The small molecule below binds the protein below.
Small molecule (SMILES): CC(=O)N[C@H]1[C@H](O[C@H]2[C@H](O)[C@@H](NC(C)=O)CO[C@@H]2CO)O[C@H](CO)[C@@H](O)[C@@H]1O

Sequence of chain 25.C:
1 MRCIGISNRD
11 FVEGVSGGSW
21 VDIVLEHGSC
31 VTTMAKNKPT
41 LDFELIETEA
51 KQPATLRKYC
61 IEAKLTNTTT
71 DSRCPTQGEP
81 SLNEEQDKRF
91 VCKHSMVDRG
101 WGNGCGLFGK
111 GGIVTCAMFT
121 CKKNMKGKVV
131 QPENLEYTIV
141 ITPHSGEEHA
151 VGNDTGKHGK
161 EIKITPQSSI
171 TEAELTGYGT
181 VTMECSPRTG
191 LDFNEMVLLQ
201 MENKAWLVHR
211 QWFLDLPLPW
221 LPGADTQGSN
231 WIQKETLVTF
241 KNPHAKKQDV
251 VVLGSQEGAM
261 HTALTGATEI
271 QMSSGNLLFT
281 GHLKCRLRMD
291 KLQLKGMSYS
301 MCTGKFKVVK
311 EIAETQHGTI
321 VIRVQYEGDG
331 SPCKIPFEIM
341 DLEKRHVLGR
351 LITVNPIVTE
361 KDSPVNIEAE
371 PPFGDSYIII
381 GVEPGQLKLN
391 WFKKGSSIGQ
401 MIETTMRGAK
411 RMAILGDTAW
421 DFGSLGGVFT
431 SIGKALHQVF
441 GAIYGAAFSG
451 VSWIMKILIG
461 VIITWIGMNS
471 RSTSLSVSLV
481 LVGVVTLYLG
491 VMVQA

Binding-site contacts:
Ligand atom C6 contacts residue HIS149 of chain 25.C at 4.1 Å.
Ligand atom O7 contacts residue ASN153 of chain 25.C at 4.0 Å.
Ligand atom C1 contacts residue THR155 of chain 25.C at 3.7 Å.
Ligand atom C4 contacts residue ASN153 of chain 25.C at 4.2 Å.
Ligand atom C3 contacts residue ASN153 of chain 25.C at 3.9 Å.
Ligand atom O5 contacts residue GLY156 of chain 25.C at 3.9 Å.
Ligand atom C5 contacts residue HIS158 of chain 25.C at 4.2 Å.
Ligand atom C1 contacts residue HIS158 of chain 25.C at 4.1 Å.
Ligand atom N2 contacts residue ASN153 of chain 25.C at 3.2 Å (h-bond).
Ligand atom C2 contacts residue HIS149 of chain 25.C at 3.6 Å.
Ligand atom C8 contacts residue ASN153 of chain 25.C at 3.9 Å.
Ligand atom C8 contacts residue HIS149 of chain 25.C at 3.5 Å.
Ligand atom C5 contacts residue HIS149 of chain 25.C at 3.6 Å.
Ligand atom C4 contacts residue HIS149 of chain 25.C at 3.7 Å.
Ligand atom C5 contacts residue ASN153 of chain 25.C at 3.6 Å.
Ligand atom C5 contacts residue GLY156 of chain 25.C at 4.0 Å.
Ligand atom C6 contacts residue HIS158 of chain 25.C at 3.9 Å.
Ligand atom O5 contacts residue HIS149 of chain 25.C at 3.8 Å.
Ligand atom O5 contacts residue HIS158 of chain 25.C at 3.2 Å.
Ligand atom C7 contacts residue ASN153 of chain 25.C at 3.6 Å.
Ligand atom C3 contacts residue HIS149 of chain 25.C at 4.3 Å.
Ligand atom O7 contacts residue GLY102 of chain 25.E at 3.0 Å (h-bond).
Ligand atom O3 contacts residue HIS149 of chain 25.C at 4.2 Å.
Ligand atom C6 contacts residue GLY156 of chain 25.C at 3.8 Å.
Ligand atom C7 contacts residue GLY102 of chain 25.E at 4.0 Å.
Ligand atom C1 contacts residue ASN153 of chain 25.C at 1.4 Å.
Ligand atom O7 contacts residue ASN103 of chain 25.E at 4.5 Å.
Ligand atom O6 contacts residue HIS149 of chain 25.C at 3.6 Å.
Ligand atom O6 contacts residue HIS158 of chain 25.C at 3.4 Å.
Ligand atom C8 contacts residue TRP101 of chain 25.E at 4.4 Å (hydrophobic).
Ligand atom O7 contacts residue TRP101 of chain 25.E at 3.4 Å (h-bond).
Ligand atom O5 contacts residue ASN153 of chain 25.C at 2.2 Å (h-bond).
Ligand atom O5 contacts residue THR155 of chain 25.C at 3.8 Å.
Ligand atom C7 contacts residue TRP101 of chain 25.E at 4.3 Å (hydrophobic).
Ligand atom C8 contacts residue ALA150 of chain 25.C at 4.5 Å (hydrophobic).
Ligand atom C1 contacts residue HIS149 of chain 25.C at 3.7 Å.
Ligand atom C2 contacts residue ASN153 of chain 25.C at 2.6 Å.

Sequence of chain 25.E:
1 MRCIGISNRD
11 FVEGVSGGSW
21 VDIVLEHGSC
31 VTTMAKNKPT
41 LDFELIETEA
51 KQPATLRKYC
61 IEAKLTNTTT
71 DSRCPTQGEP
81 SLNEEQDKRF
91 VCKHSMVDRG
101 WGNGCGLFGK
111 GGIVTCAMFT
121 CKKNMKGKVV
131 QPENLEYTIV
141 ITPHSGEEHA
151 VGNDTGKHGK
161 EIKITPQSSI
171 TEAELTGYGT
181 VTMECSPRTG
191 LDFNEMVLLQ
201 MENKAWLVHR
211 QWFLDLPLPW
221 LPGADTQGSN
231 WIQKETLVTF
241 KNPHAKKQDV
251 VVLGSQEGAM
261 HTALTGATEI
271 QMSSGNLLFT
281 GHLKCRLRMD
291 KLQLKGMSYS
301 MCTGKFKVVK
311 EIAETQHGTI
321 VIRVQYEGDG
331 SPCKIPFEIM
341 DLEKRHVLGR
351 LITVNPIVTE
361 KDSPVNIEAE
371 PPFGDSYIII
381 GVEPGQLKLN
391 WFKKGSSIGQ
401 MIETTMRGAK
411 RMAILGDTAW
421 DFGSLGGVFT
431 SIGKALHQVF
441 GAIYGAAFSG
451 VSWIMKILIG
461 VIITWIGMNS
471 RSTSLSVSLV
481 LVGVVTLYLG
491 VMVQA